Binding-site contacts:
Ligand atom O02 contacts residue ARG361 of chain 1.A at 3.3 Å (salt-bridge).
Ligand atom C05 contacts residue PHE207 of chain 1.A at 4.1 Å (hydrophobic).
Ligand atom C03 contacts residue TRP359 of chain 1.A at 3.4 Å (hydrophobic).
Ligand atom C04 contacts residue TYR225 of chain 1.A at 3.0 Å (hydrophobic).
Ligand atom C03 contacts residue TYR271 of chain 1.A at 3.4 Å (hydrophobic).
Ligand atom C05 contacts residue TYR223 of chain 1.A at 2.6 Å (hydrophobic).
Ligand atom S01 contacts residue TYR223 of chain 1.A at 3.7 Å.
Ligand atom O02 contacts residue HIS265 of chain 1.A at 3.1 Å (h-bond).
Ligand atom O02 contacts residue ZN1 of chain 1.C at 2.2 Å.
Ligand atom O02 contacts residue HIS263 of chain 1.A at 3.9 Å.
Ligand atom C02 contacts residue TYR271 of chain 1.A at 3.5 Å (hydrophobic).
Ligand atom C01 contacts residue HIS265 of chain 1.A at 4.1 Å.
Ligand atom O03 contacts residue TYR225 of chain 1.A at 4.2 Å.
Ligand atom C01 contacts residue HIS263 of chain 1.A at 4.1 Å.
Ligand atom C04 contacts residue TYR223 of chain 1.A at 4.0 Å (hydrophobic).
Ligand atom O02 contacts residue GLU269 of chain 1.A at 3.4 Å (salt-bridge).
Ligand atom O01 contacts residue ZN1 of chain 1.C at 2.5 Å.
Ligand atom C03 contacts residue GLU269 of chain 1.A at 3.3 Å.
Ligand atom O03 contacts residue TRP359 of chain 1.A at 4.0 Å.
Ligand atom O01 contacts residue HIS338 of chain 1.A at 3.6 Å.
Ligand atom O01 contacts residue GLU269 of chain 1.A at 3.3 Å (salt-bridge).
Ligand atom C02 contacts residue ZN1 of chain 1.C at 4.1 Å.
Ligand atom C04 contacts residue THR252 of chain 1.A at 3.9 Å.
Ligand atom C01 contacts residue TYR271 of chain 1.A at 3.5 Å (hydrophobic).
Ligand atom O02 contacts residue HIS338 of chain 1.A at 3.8 Å.
Ligand atom S01 contacts residue TRP359 of chain 1.A at 4.0 Å.
Ligand atom C02 contacts residue TYR208 of chain 1.A at 4.1 Å (hydrophobic).
Ligand atom O02 contacts residue THR371 of chain 1.A at 3.6 Å.
Ligand atom O03 contacts residue ARG361 of chain 1.A at 4.0 Å.
Ligand atom S01 contacts residue TYR225 of chain 1.A at 4.0 Å.
Ligand atom C03 contacts residue ARG361 of chain 1.A at 3.9 Å.
Ligand atom C04 contacts residue TRP359 of chain 1.A at 3.1 Å (hydrophobic).
Ligand atom C01 contacts residue ZN1 of chain 1.C at 2.7 Å.
Ligand atom C05 contacts residue TYR225 of chain 1.A at 3.8 Å (hydrophobic).
Ligand atom C01 contacts residue ARG361 of chain 1.A at 4.1 Å.
Ligand atom C02 contacts residue GLU269 of chain 1.A at 4.0 Å.
Ligand atom O01 contacts residue TYR271 of chain 1.A at 2.8 Å (h-bond).
Ligand atom C03 contacts residue TYR223 of chain 1.A at 4.0 Å (hydrophobic).
Ligand atom C01 contacts residue GLU269 of chain 1.A at 3.4 Å.
Ligand atom C02 contacts residue TYR223 of chain 1.A at 3.8 Å (hydrophobic).

A protein and the small-molecule ligand that binds it are described below.
Small molecule (SMILES): C[S+](C)(=O)CCC(=O)O

Sequence of chain 1.A:
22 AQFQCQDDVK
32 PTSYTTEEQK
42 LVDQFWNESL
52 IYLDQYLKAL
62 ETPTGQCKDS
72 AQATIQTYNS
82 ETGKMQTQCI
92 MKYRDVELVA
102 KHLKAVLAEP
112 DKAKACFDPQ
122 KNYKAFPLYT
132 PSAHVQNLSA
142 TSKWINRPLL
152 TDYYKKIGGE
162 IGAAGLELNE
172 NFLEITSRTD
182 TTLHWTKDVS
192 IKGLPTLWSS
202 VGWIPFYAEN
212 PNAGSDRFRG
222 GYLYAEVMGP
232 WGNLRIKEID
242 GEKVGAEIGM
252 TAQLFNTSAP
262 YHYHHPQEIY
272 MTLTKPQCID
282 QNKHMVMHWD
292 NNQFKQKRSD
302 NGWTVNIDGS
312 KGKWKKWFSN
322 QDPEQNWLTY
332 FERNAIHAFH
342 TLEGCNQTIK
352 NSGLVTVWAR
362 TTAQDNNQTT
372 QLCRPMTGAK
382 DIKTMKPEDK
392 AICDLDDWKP